Binding-site contacts:
Ligand atom O7 contacts residue ASN43 of chain 1.A at 4.0 Å.
Ligand atom O5 contacts residue SER46 of chain 1.A at 2.9 Å (h-bond).
Ligand atom N2 contacts residue ASN43 of chain 1.A at 2.9 Å (h-bond).
Ligand atom O4 contacts residue ASP78 of chain 1.A at 3.9 Å.
Ligand atom O3 contacts residue ASP78 of chain 1.A at 4.5 Å.
Ligand atom C6 contacts residue SER46 of chain 1.A at 4.2 Å.
Ligand atom O5 contacts residue ASP78 of chain 1.A at 3.6 Å.
Ligand atom C6 contacts residue ASP78 of chain 1.A at 3.4 Å.
Ligand atom C7 contacts residue ASN43 of chain 1.A at 3.5 Å.
Ligand atom C2 contacts residue ASN43 of chain 1.A at 2.4 Å.
Ligand atom O5 contacts residue SER45 of chain 1.A at 4.5 Å.
Ligand atom O6 contacts residue SER46 of chain 1.A at 4.1 Å.
Ligand atom C5 contacts residue ASP78 of chain 1.A at 3.9 Å.
Ligand atom O6 contacts residue SER45 of chain 1.A at 4.0 Å.
Ligand atom C4 contacts residue ASN43 of chain 1.A at 4.2 Å.
Ligand atom C8 contacts residue ASN43 of chain 1.A at 4.3 Å.
Ligand atom C1 contacts residue ASN43 of chain 1.A at 1.4 Å.
Ligand atom C1 contacts residue ASP78 of chain 1.A at 4.4 Å.
Ligand atom C5 contacts residue ASN43 of chain 1.A at 3.7 Å.
Ligand atom C1 contacts residue SER45 of chain 1.A at 4.2 Å.
Ligand atom C4 contacts residue ASP78 of chain 1.A at 3.5 Å.
Ligand atom O5 contacts residue ASN43 of chain 1.A at 2.4 Å (h-bond).
Ligand atom C1 contacts residue SER46 of chain 1.A at 3.5 Å.
Ligand atom C2 contacts residue ASP78 of chain 1.A at 4.3 Å.
Ligand atom C3 contacts residue ASP78 of chain 1.A at 4.5 Å.
Ligand atom C5 contacts residue SER46 of chain 1.A at 4.2 Å.
Ligand atom C3 contacts residue ASN43 of chain 1.A at 3.8 Å.

Sequence of chain 1.A:
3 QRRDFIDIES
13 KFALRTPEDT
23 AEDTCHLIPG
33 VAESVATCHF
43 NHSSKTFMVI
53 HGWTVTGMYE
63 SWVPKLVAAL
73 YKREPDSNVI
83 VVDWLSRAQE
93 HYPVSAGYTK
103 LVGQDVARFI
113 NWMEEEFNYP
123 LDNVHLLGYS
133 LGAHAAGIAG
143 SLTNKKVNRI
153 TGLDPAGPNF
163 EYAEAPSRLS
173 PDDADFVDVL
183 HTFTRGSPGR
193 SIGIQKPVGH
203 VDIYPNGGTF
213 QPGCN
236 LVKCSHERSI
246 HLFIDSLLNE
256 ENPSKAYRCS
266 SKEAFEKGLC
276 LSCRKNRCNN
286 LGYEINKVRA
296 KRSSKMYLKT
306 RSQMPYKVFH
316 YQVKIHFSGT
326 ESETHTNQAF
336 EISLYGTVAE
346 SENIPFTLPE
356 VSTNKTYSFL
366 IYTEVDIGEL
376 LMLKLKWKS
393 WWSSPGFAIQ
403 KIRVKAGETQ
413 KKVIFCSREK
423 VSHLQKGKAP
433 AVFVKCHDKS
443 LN

The protein below binds the small molecule below.
Small molecule (SMILES): CC(=O)N[C@@H]1[C@@H](O)[C@H](O)[C@@H](CO)O[C@H]1O